Binding-site contacts:
Ligand atom C2 contacts residue ASN642 of chain 1.J at 2.5 Å.
Ligand atom C6 contacts residue ARG432 of chain 1.J at 4.4 Å.
Ligand atom O7 contacts residue ARG432 of chain 1.J at 3.5 Å.
Ligand atom O6 contacts residue ARG432 of chain 1.J at 3.8 Å.
Ligand atom O7 contacts residue ASN642 of chain 1.J at 3.6 Å (h-bond).
Ligand atom C4 contacts residue ASN642 of chain 1.J at 4.2 Å.
Ligand atom C1 contacts residue ARG432 of chain 1.J at 4.0 Å.
Ligand atom C5 contacts residue ARG432 of chain 1.J at 4.2 Å.
Ligand atom C5 contacts residue ASN642 of chain 1.J at 3.7 Å.
Ligand atom O5 contacts residue ARG432 of chain 1.J at 3.6 Å.
Ligand atom N2 contacts residue ASN642 of chain 1.J at 2.9 Å (h-bond).
Ligand atom O5 contacts residue ALA645 of chain 1.J at 3.9 Å.
Ligand atom C7 contacts residue ASN433 of chain 1.J at 3.3 Å.
Ligand atom O4 contacts residue ARG432 of chain 1.J at 4.0 Å.
Ligand atom C3 contacts residue ARG432 of chain 1.J at 4.4 Å.
Ligand atom C2 contacts residue ARG432 of chain 1.J at 3.9 Å.
Ligand atom C7 contacts residue ARG432 of chain 1.J at 4.4 Å.
Ligand atom C7 contacts residue ASN642 of chain 1.J at 3.4 Å.
Ligand atom C1 contacts residue ASN642 of chain 1.J at 1.4 Å.
Ligand atom C8 contacts residue ASN642 of chain 1.J at 4.5 Å.
Ligand atom C3 contacts residue ASN642 of chain 1.J at 3.8 Å.
Ligand atom O6 contacts residue ALA645 of chain 1.J at 4.4 Å.
Ligand atom C1 contacts residue ALA645 of chain 1.J at 4.2 Å (hydrophobic).
Ligand atom O5 contacts residue ASN642 of chain 1.J at 2.4 Å (h-bond).
Ligand atom O7 contacts residue ASN433 of chain 1.J at 2.8 Å (h-bond).
Ligand atom C4 contacts residue ARG432 of chain 1.J at 4.0 Å.
Ligand atom C8 contacts residue ASN433 of chain 1.J at 3.1 Å.

A small-molecule ligand and the protein it binds are described below.
Small molecule (SMILES): CC(=O)N[C@H]1[C@H](O[C@H]2[C@H](O)[C@@H](NC(C)=O)CO[C@@H]2CO)O[C@H](CO)[C@@H](O)[C@@H]1O

Sequence of chain 1.J:
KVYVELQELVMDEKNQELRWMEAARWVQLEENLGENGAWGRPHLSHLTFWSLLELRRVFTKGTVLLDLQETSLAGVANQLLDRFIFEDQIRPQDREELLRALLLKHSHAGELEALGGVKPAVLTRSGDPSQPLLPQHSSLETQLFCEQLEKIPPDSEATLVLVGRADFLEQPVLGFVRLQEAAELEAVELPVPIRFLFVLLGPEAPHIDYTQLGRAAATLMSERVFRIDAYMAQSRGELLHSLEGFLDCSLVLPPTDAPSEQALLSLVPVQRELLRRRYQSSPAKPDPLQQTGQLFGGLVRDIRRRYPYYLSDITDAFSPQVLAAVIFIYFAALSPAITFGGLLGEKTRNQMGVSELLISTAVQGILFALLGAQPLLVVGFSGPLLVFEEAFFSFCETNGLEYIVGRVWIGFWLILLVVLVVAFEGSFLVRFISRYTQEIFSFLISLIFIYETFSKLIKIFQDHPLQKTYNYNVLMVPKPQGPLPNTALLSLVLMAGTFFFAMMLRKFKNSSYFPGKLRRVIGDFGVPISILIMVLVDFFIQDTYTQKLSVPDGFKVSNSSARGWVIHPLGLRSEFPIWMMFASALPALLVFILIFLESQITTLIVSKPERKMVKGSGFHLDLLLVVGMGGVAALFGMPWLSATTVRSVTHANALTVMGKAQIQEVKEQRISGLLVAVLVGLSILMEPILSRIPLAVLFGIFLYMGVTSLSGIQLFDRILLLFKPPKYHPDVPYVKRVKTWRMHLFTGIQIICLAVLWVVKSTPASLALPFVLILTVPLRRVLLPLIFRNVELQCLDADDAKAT